Binding-site contacts:
Ligand atom C3 contacts residue LYS242 of chain 1.A at 4.1 Å.
Ligand atom O1 contacts residue ASP135 of chain 1.A at 2.7 Å (salt-bridge).
Ligand atom C4 contacts residue ASN196 of chain 1.A at 3.7 Å.
Ligand atom O2 contacts residue LYS242 of chain 1.A at 3.5 Å (salt-bridge).
Ligand atom O1 contacts residue ASN137 of chain 1.A at 3.3 Å (h-bond).
Ligand atom C3 contacts residue GLN221 of chain 1.A at 4.0 Å.
Ligand atom O1 contacts residue TRP169 of chain 1.A at 4.3 Å.
Ligand atom O2 contacts residue GLN221 of chain 1.A at 4.2 Å.
Ligand atom O4 contacts residue ASP222 of chain 1.A at 2.6 Å (salt-bridge).
Ligand atom O2 contacts residue ASN137 of chain 1.A at 3.5 Å (h-bond).
Ligand atom C4 contacts residue ASP222 of chain 1.A at 3.4 Å.
Ligand atom C2 contacts residue LYS242 of chain 1.A at 4.3 Å.
Ligand atom O3 contacts residue LYS242 of chain 1.A at 3.3 Å (salt-bridge).
Ligand atom O4 contacts residue ASN196 of chain 1.A at 2.6 Å (h-bond).
Ligand atom O2 contacts residue PHE141 of chain 1.A at 3.6 Å.
Ligand atom C5 contacts residue TRP169 of chain 1.A at 3.6 Å (hydrophobic).
Ligand atom C3 contacts residue ASP222 of chain 1.A at 3.6 Å.
Ligand atom C1 contacts residue ASP135 of chain 1.A at 3.4 Å.
Ligand atom C1 contacts residue TRP169 of chain 1.A at 3.8 Å (hydrophobic).
Ligand atom C5 contacts residue ASN196 of chain 1.A at 3.4 Å.
Ligand atom C2 contacts residue PHE141 of chain 1.A at 4.3 Å (hydrophobic).
Ligand atom O5 contacts residue TRP169 of chain 1.A at 3.4 Å.
Ligand atom C1 contacts residue ASN137 of chain 1.A at 4.3 Å.
Ligand atom O3 contacts residue ASP222 of chain 1.A at 2.7 Å (salt-bridge).
Ligand atom O5 contacts residue ASP135 of chain 1.A at 3.5 Å (salt-bridge).
Ligand atom C2 contacts residue ASN137 of chain 1.A at 4.4 Å.
Ligand atom C1 contacts residue PHE141 of chain 1.A at 4.1 Å (hydrophobic).
Ligand atom O3 contacts residue GLN221 of chain 1.A at 3.8 Å.

Sequence of chain 1.A:
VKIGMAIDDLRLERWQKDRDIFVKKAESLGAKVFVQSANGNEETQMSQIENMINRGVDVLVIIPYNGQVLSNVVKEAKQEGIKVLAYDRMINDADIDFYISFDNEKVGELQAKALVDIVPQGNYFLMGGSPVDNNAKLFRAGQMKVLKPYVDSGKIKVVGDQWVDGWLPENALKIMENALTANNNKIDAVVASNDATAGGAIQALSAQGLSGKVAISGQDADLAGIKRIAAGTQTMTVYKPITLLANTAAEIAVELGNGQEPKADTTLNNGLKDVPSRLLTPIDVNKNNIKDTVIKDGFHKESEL

A small-molecule ligand and the protein it binds are described below.
Small molecule (SMILES): O[C@@H]1[C@@H](O)[C@H](O)OC[C@H]1O